A small-molecule ligand and the protein it binds are described below.
Small molecule (SMILES): CC(=O)N[C@H]1[C@H](O[C@H]2[C@H](O)[C@@H](NC(C)=O)CO[C@@H]2CO)O[C@H](CO)[C@@H](O)[C@@H]1O

Binding-site contacts:
Ligand atom C1 contacts residue ASN265 of chain 1.D at 1.4 Å.
Ligand atom C5 contacts residue VAL414 of chain 1.D at 4.4 Å (hydrophobic).
Ligand atom C4 contacts residue ASN265 of chain 1.D at 4.3 Å.
Ligand atom C8 contacts residue VAL302 of chain 1.D at 4.5 Å (hydrophobic).
Ligand atom C8 contacts residue GLN263 of chain 1.D at 3.4 Å.
Ligand atom C5 contacts residue ASN265 of chain 1.D at 3.7 Å.
Ligand atom C3 contacts residue ASN265 of chain 1.D at 3.8 Å.
Ligand atom N2 contacts residue ASN265 of chain 1.D at 2.8 Å (h-bond).
Ligand atom O7 contacts residue ASN301 of chain 1.D at 3.2 Å (h-bond).
Ligand atom C8 contacts residue ASN265 of chain 1.D at 4.3 Å.
Ligand atom O7 contacts residue ASN265 of chain 1.D at 3.3 Å (h-bond).
Ligand atom C8 contacts residue ASN301 of chain 1.D at 3.8 Å.
Ligand atom C1 contacts residue GLN263 of chain 1.D at 3.4 Å.
Ligand atom C8 contacts residue SER303 of chain 1.D at 4.4 Å.
Ligand atom O5 contacts residue ASN265 of chain 1.D at 2.4 Å (h-bond).
Ligand atom C7 contacts residue GLN263 of chain 1.D at 3.3 Å.
Ligand atom O7 contacts residue GLN263 of chain 1.D at 4.1 Å.
Ligand atom O5 contacts residue GLN263 of chain 1.D at 4.3 Å.
Ligand atom N2 contacts residue GLN263 of chain 1.D at 3.0 Å (h-bond).
Ligand atom O5 contacts residue VAL414 of chain 1.D at 4.4 Å.
Ligand atom C6 contacts residue VAL414 of chain 1.D at 4.4 Å (hydrophobic).
Ligand atom C2 contacts residue ASN265 of chain 1.D at 2.5 Å.
Ligand atom N2 contacts residue ASN301 of chain 1.D at 4.5 Å.
Ligand atom C2 contacts residue GLN263 of chain 1.D at 3.8 Å.
Ligand atom C7 contacts residue ASN265 of chain 1.D at 3.2 Å.
Ligand atom C7 contacts residue ASN301 of chain 1.D at 3.6 Å.

Sequence of chain 1.D:
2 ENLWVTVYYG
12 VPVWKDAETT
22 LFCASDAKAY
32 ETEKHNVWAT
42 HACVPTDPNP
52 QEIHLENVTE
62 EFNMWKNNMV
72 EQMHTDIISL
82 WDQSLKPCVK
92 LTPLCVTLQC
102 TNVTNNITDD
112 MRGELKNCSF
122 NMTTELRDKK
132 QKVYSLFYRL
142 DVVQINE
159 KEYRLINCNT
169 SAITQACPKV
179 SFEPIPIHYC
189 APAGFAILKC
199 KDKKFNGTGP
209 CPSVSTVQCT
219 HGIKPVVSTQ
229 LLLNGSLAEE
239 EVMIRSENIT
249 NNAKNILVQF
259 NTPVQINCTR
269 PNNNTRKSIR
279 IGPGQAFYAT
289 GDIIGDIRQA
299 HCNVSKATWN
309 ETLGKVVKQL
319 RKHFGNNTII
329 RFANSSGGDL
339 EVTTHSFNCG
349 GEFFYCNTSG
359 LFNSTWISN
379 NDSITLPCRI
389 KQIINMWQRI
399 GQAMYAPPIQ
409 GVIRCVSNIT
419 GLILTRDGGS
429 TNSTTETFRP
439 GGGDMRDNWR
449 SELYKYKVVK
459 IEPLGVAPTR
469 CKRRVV